Sequence of chain 1.A:
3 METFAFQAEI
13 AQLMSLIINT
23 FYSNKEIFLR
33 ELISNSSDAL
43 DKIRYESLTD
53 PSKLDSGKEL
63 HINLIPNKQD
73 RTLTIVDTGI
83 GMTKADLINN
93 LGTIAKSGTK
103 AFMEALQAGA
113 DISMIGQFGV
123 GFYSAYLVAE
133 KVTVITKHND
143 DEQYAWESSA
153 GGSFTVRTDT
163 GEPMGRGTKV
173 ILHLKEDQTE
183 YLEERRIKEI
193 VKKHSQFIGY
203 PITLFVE

Binding-site contacts:
Ligand atom O26 contacts residue PHE124 of chain 1.A at 3.6 Å.
Ligand atom C1 contacts residue LEU93 of chain 1.A at 3.8 Å (hydrophobic).
Ligand atom C19 contacts residue PHE8 of chain 1.A at 3.7 Å (hydrophobic).
Ligand atom C19 contacts residue TYR125 of chain 1.A at 3.5 Å (hydrophobic).
Ligand atom C2 contacts residue GLY121 of chain 1.A at 3.2 Å.
Ligand atom C4 contacts residue LEU93 of chain 1.A at 3.5 Å (hydrophobic).
Ligand atom O26 contacts residue ASN37 of chain 1.A at 3.4 Å (h-bond).
Ligand atom C22 contacts residue GLY94 of chain 1.A at 3.7 Å.
Ligand atom C11 contacts residue TRP148 of chain 1.A at 3.8 Å (hydrophobic).
Ligand atom N15 contacts residue TYR125 of chain 1.A at 2.7 Å (h-bond).
Ligand atom C3 contacts residue PHE124 of chain 1.A at 3.8 Å (hydrophobic).
Ligand atom C20 contacts residue GLY94 of chain 1.A at 3.5 Å.
Ligand atom N30 contacts residue THR170 of chain 1.A at 3.4 Å (h-bond).
Ligand atom N21 contacts residue ILE90 of chain 1.A at 3.8 Å.
Ligand atom C9 contacts residue PHE124 of chain 1.A at 3.8 Å (hydrophobic).
Ligand atom C8 contacts residue LEU93 of chain 1.A at 3.8 Å (hydrophobic).
Ligand atom C20 contacts residue PHE8 of chain 1.A at 3.8 Å (hydrophobic).
Ligand atom C22 contacts residue LEU89 of chain 1.A at 3.2 Å (hydrophobic).
Ligand atom N16 contacts residue TRP148 of chain 1.A at 3.6 Å.
Ligand atom C28 contacts residue ASP79 of chain 1.A at 3.4 Å.
Ligand atom N16 contacts residue LEU93 of chain 1.A at 3.9 Å.
Ligand atom N30 contacts residue ALA41 of chain 1.A at 3.3 Å.
Ligand atom C12 contacts residue TRP148 of chain 1.A at 3.4 Å (hydrophobic).
Ligand atom C5 contacts residue LEU93 of chain 1.A at 3.8 Å (hydrophobic).
Ligand atom C18 contacts residue TYR125 of chain 1.A at 3.2 Å (hydrophobic).
Ligand atom C10 contacts residue MET84 of chain 1.A at 3.7 Å (hydrophobic).
Ligand atom N23 contacts residue MET84 of chain 1.A at 3.5 Å (h-bond).
Ligand atom C11 contacts residue LEU89 of chain 1.A at 3.6 Å (hydrophobic).
Ligand atom C17 contacts residue LEU89 of chain 1.A at 3.2 Å (hydrophobic).
Ligand atom C22 contacts residue PHE156 of chain 1.A at 3.5 Å (hydrophobic).
Ligand atom C40 contacts residue MET84 of chain 1.A at 3.4 Å (hydrophobic).
Ligand atom N21 contacts residue PHE156 of chain 1.A at 3.5 Å.
Ligand atom C6 contacts residue PHE124 of chain 1.A at 3.8 Å (hydrophobic).
Ligand atom N16 contacts residue LEU89 of chain 1.A at 2.7 Å (h-bond).
Ligand atom C22 contacts residue ILE90 of chain 1.A at 3.4 Å (hydrophobic).
Ligand atom C14 contacts residue TYR125 of chain 1.A at 3.7 Å (hydrophobic).
Ligand atom N21 contacts residue GLY94 of chain 1.A at 3.4 Å.
Ligand atom C19 contacts residue ALA97 of chain 1.A at 3.8 Å (hydrophobic).
Ligand atom C28 contacts residue THR170 of chain 1.A at 3.7 Å.
Ligand atom C7 contacts residue PHE124 of chain 1.A at 3.6 Å (hydrophobic).

A small-molecule ligand and the protein it binds are described below.
Small molecule (SMILES): O=C(N[C@@H]1c2ccccc2-c2c(-c3nc4ccncc4[nH]3)cccc21)c1ccncc1